A small-molecule ligand and the protein it binds are described below.
Small molecule (SMILES): CC(=O)N[C@@H]1[C@@H](O)[C@H](O)[C@@H](CO)O[C@H]1O

Sequence of chain 1.E:
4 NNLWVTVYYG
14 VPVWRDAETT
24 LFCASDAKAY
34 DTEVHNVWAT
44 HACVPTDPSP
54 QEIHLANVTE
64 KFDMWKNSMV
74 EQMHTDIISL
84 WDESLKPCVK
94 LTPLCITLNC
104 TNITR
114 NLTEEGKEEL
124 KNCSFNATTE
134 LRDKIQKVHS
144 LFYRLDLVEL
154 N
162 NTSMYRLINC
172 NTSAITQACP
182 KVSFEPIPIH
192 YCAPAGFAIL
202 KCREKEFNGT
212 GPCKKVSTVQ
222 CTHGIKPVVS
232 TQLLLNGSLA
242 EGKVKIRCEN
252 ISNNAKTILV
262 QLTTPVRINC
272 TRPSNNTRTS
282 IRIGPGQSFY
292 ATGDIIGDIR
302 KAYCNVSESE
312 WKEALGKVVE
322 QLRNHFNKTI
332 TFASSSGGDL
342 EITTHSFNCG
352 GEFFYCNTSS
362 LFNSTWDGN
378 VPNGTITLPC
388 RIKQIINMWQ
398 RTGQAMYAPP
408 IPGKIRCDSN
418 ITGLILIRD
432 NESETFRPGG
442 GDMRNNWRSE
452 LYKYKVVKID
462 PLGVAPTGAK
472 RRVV

Binding-site contacts:
Ligand atom C7 contacts residue ASN209 of chain 1.E at 3.5 Å.
Ligand atom C1 contacts residue ASN209 of chain 1.E at 1.4 Å.
Ligand atom O7 contacts residue ASN209 of chain 1.E at 3.8 Å.
Ligand atom C2 contacts residue ASN209 of chain 1.E at 2.5 Å.
Ligand atom N2 contacts residue THR211 of chain 1.E at 3.4 Å (h-bond).
Ligand atom O5 contacts residue ASN209 of chain 1.E at 2.4 Å (h-bond).
Ligand atom C7 contacts residue THR211 of chain 1.E at 3.9 Å.
Ligand atom C8 contacts residue THR211 of chain 1.E at 3.4 Å.
Ligand atom N2 contacts residue ASN209 of chain 1.E at 2.9 Å (h-bond).
Ligand atom C4 contacts residue ASN209 of chain 1.E at 4.3 Å.
Ligand atom C5 contacts residue ASN209 of chain 1.E at 3.7 Å.
Ligand atom C1 contacts residue THR211 of chain 1.E at 4.4 Å.
Ligand atom C3 contacts residue ASN209 of chain 1.E at 3.8 Å.